This small molecule binds to this protein.
Small molecule (SMILES): NS(=O)(=O)c1c(F)c(F)c(SCCO)c(F)c1N[C@H]1CCc2ccccc21

Binding-site contacts:
Ligand atom F11 contacts residue PHE133 of chain 1.A at 4.1 Å.
Ligand atom O27 contacts residue AZI1 of chain 1.G at 3.3 Å (h-bond).
Ligand atom C26 contacts residue HIS96 of chain 1.A at 3.4 Å.
Ligand atom C23 contacts residue PRO204 of chain 1.A at 3.2 Å (hydrophobic).
Ligand atom C21 contacts residue PRO204 of chain 1.A at 4.1 Å (hydrophobic).
Ligand atom F11 contacts residue ARG93 of chain 1.A at 3.5 Å.
Ligand atom S24 contacts residue LEU200 of chain 1.A at 3.8 Å.
Ligand atom F11 contacts residue GLN94 of chain 1.A at 3.7 Å.
Ligand atom F12 contacts residue GLN94 of chain 1.A at 3.5 Å.
Ligand atom N4 contacts residue PHE133 of chain 1.A at 3.5 Å.
Ligand atom C17 contacts residue PRO204 of chain 1.A at 4.1 Å (hydrophobic).
Ligand atom C16 contacts residue PHE133 of chain 1.A at 4.1 Å (hydrophobic).
Ligand atom C26 contacts residue AZI1 of chain 1.G at 3.3 Å.
Ligand atom C8 contacts residue PHE133 of chain 1.A at 3.8 Å (hydrophobic).
Ligand atom C7 contacts residue GLN94 of chain 1.A at 4.0 Å.
Ligand atom C9 contacts residue PHE133 of chain 1.A at 4.0 Å (hydrophobic).
Ligand atom C26 contacts residue VAL202 of chain 1.A at 3.6 Å (hydrophobic).
Ligand atom C17 contacts residue LEU206 of chain 1.A at 4.2 Å (hydrophobic).
Ligand atom F12 contacts residue VAL123 of chain 1.A at 3.4 Å.
Ligand atom C19 contacts residue PRO204 of chain 1.A at 4.1 Å (hydrophobic).
Ligand atom O27 contacts residue HIS96 of chain 1.A at 3.8 Å.
Ligand atom C7 contacts residue PHE133 of chain 1.A at 3.5 Å (hydrophobic).
Ligand atom F12 contacts residue PHE133 of chain 1.A at 4.0 Å.
Ligand atom C26 contacts residue ACT1 of chain 1.M at 3.5 Å.
Ligand atom C6 contacts residue PHE133 of chain 1.A at 3.6 Å (hydrophobic).
Ligand atom O27 contacts residue GLN94 of chain 1.A at 3.4 Å (h-bond).
Ligand atom C18 contacts residue PRO204 of chain 1.A at 3.6 Å (hydrophobic).
Ligand atom S24 contacts residue VAL123 of chain 1.A at 4.1 Å.
Ligand atom C25 contacts residue VAL202 of chain 1.A at 3.6 Å (hydrophobic).
Ligand atom C25 contacts residue LEU200 of chain 1.A at 4.1 Å (hydrophobic).
Ligand atom O27 contacts residue VAL202 of chain 1.A at 4.2 Å.
Ligand atom S24 contacts residue ACT1 of chain 1.M at 4.1 Å.
Ligand atom C25 contacts residue ACT1 of chain 1.M at 3.3 Å.
Ligand atom C5 contacts residue PHE133 of chain 1.A at 3.6 Å (hydrophobic).
Ligand atom F13 contacts residue LEU200 of chain 1.A at 3.8 Å.
Ligand atom N4 contacts residue ARG93 of chain 1.A at 2.3 Å (salt-bridge).
Ligand atom C10 contacts residue PHE133 of chain 1.A at 4.0 Å (hydrophobic).
Ligand atom S1 contacts residue PHE133 of chain 1.A at 4.0 Å.
Ligand atom S1 contacts residue ARG93 of chain 1.A at 4.0 Å.
Ligand atom C22 contacts residue PRO204 of chain 1.A at 3.7 Å (hydrophobic).

Sequence of chain 1.A:
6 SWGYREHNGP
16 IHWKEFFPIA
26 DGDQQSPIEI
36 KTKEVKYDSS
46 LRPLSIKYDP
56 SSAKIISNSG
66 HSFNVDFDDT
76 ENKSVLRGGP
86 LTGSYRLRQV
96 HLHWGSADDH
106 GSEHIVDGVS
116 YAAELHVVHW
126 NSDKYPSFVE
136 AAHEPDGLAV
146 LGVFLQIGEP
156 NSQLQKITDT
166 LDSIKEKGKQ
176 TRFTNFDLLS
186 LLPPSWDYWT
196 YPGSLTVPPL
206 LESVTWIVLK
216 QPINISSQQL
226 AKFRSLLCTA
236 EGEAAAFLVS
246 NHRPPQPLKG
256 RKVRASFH